Binding-site contacts:
Ligand atom NA contacts residue ALA6 of chain 1.B at 4.3 Å.
Ligand atom OB contacts residue ALA6 of chain 1.B at 3.9 Å.
Ligand atom NA contacts residue CYS3 of chain 1.B at 3.5 Å.
Ligand atom CK contacts residue CYS10 of chain 1.B at 1.8 Å (hydrophobic).
Ligand atom CF contacts residue ASP114 of chain 1.A at 4.1 Å.
Ligand atom CC contacts residue ALA6 of chain 1.B at 4.3 Å (hydrophobic).
Ligand atom OA contacts residue PHE111 of chain 1.A at 3.1 Å.
Ligand atom OA contacts residue CYS10 of chain 1.B at 3.2 Å.
Ligand atom CE contacts residue GLY112 of chain 1.A at 4.1 Å.
Ligand atom CG contacts residue ASP114 of chain 1.A at 4.1 Å.
Ligand atom CA contacts residue ALA6 of chain 1.B at 3.7 Å (hydrophobic).
Ligand atom CB contacts residue TRP7 of chain 1.B at 3.9 Å (hydrophobic).
Ligand atom OA contacts residue ALA6 of chain 1.B at 4.1 Å.
Ligand atom NB contacts residue PHE111 of chain 1.A at 3.9 Å.
Ligand atom CA contacts residue CYS3 of chain 1.B at 4.3 Å (hydrophobic).
Ligand atom CG contacts residue CYS3 of chain 1.B at 2.7 Å (hydrophobic).
Ligand atom CB contacts residue ALA6 of chain 1.B at 4.0 Å (hydrophobic).
Ligand atom CC contacts residue PHE111 of chain 1.A at 4.0 Å (hydrophobic).
Ligand atom CJ contacts residue ALA6 of chain 1.B at 4.2 Å (hydrophobic).
Ligand atom CA contacts residue ASP114 of chain 1.A at 3.9 Å.
Ligand atom CE contacts residue PHE111 of chain 1.A at 3.9 Å (hydrophobic).
Ligand atom NA contacts residue ASP114 of chain 1.A at 3.3 Å (salt-bridge).
Ligand atom OA contacts residue TRP7 of chain 1.B at 3.7 Å.
Ligand atom CH contacts residue CYS3 of chain 1.B at 1.8 Å (hydrophobic).
Ligand atom CA contacts residue TRP7 of chain 1.B at 3.6 Å (hydrophobic).
Ligand atom CJ contacts residue CYS10 of chain 1.B at 2.6 Å (hydrophobic).
Ligand atom NA contacts residue PHE111 of chain 1.A at 3.7 Å.
Ligand atom CA contacts residue PHE111 of chain 1.A at 4.0 Å (hydrophobic).
Ligand atom CF contacts residue PHE111 of chain 1.A at 3.8 Å (hydrophobic).
Ligand atom CB contacts residue PHE111 of chain 1.A at 3.8 Å (hydrophobic).
Ligand atom CH contacts residue ASP114 of chain 1.A at 3.6 Å.
Ligand atom CF contacts residue ALA6 of chain 1.B at 3.8 Å (hydrophobic).
Ligand atom OB contacts residue CYS3 of chain 1.B at 3.2 Å (h-bond).
Ligand atom CF contacts residue GLY112 of chain 1.A at 4.3 Å.
Ligand atom CE contacts residue ALA6 of chain 1.B at 4.1 Å (hydrophobic).
Ligand atom CK contacts residue TYR12 of chain 1.B at 3.6 Å (hydrophobic).
Ligand atom NB contacts residue CYS10 of chain 1.B at 3.0 Å (h-bond).
Ligand atom CJ contacts residue PHE111 of chain 1.A at 3.4 Å (hydrophobic).
Ligand atom CK contacts residue PHE111 of chain 1.A at 3.7 Å (hydrophobic).
Ligand atom CD contacts residue PHE111 of chain 1.A at 3.9 Å (hydrophobic).

The protein below binds the small molecule below.
Small molecule (SMILES): CC(=O)Nc1ccc(NC(C)=O)cc1

Sequence of chain 1.A:
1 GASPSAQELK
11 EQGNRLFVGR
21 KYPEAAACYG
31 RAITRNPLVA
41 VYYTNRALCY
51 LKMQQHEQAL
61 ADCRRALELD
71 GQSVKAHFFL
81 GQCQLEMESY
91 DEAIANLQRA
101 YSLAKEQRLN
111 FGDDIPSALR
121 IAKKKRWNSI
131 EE

Sequence of chain 1.B:
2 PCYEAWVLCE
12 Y